Binding-site contacts:
Ligand atom C14 contacts residue LYS90 of chain 1.C at 3.8 Å.
Ligand atom C14 contacts residue ILE11 of chain 1.C at 3.8 Å (hydrophobic).
Ligand atom C18 contacts residue LEU84 of chain 1.C at 3.8 Å (hydrophobic).
Ligand atom C13 contacts residue HIS85 of chain 1.C at 3.6 Å.
Ligand atom C5 contacts residue LEU135 of chain 1.C at 3.6 Å (hydrophobic).
Ligand atom C20 contacts residue ASP87 of chain 1.C at 3.6 Å.
Ligand atom C14 contacts residue ASP87 of chain 1.C at 3.9 Å.
Ligand atom N15 contacts residue LYS90 of chain 1.C at 3.5 Å (salt-bridge).
Ligand atom O32 contacts residue LYS130 of chain 1.C at 3.8 Å.
Ligand atom C21 contacts residue ASP87 of chain 1.C at 3.9 Å.
Ligand atom C21 contacts residue GLN132 of chain 1.C at 3.7 Å.
Ligand atom C9 contacts residue LEU135 of chain 1.C at 3.6 Å (hydrophobic).
Ligand atom C19 contacts residue ILE11 of chain 1.C at 3.7 Å (hydrophobic).
Ligand atom N7 contacts residue LEU84 of chain 1.C at 3.4 Å (h-bond).
Ligand atom C27 contacts residue GLU13 of chain 1.C at 3.8 Å.
Ligand atom C17 contacts residue ILE11 of chain 1.C at 3.9 Å (hydrophobic).
Ligand atom C9 contacts residue ALA32 of chain 1.C at 3.6 Å (hydrophobic).
Ligand atom C12 contacts residue LEU84 of chain 1.C at 3.3 Å (hydrophobic).
Ligand atom N7 contacts residue LEU135 of chain 1.C at 3.5 Å.
Ligand atom C12 contacts residue HIS85 of chain 1.C at 3.7 Å.
Ligand atom C8 contacts residue GLU82 of chain 1.C at 3.2 Å.
Ligand atom C28 contacts residue GLU13 of chain 1.C at 3.6 Å.
Ligand atom C8 contacts residue LEU135 of chain 1.C at 3.6 Å (hydrophobic).
Ligand atom C2 contacts residue LEU135 of chain 1.C at 3.7 Å (hydrophobic).
Ligand atom C2 contacts residue ILE11 of chain 1.C at 3.6 Å (hydrophobic).
Ligand atom C8 contacts residue ALA32 of chain 1.C at 3.5 Å (hydrophobic).
Ligand atom C12 contacts residue GLN86 of chain 1.C at 3.6 Å.
Ligand atom C12 contacts residue ASP87 of chain 1.C at 3.8 Å.
Ligand atom C1 contacts residue LEU135 of chain 1.C at 3.7 Å (hydrophobic).
Ligand atom N11 contacts residue LEU84 of chain 1.C at 2.9 Å (h-bond).
Ligand atom C18 contacts residue PHE83 of chain 1.C at 3.6 Å (hydrophobic).
Ligand atom C20 contacts residue GLN132 of chain 1.C at 3.6 Å.
Ligand atom C29 contacts residue GLU13 of chain 1.C at 3.7 Å.
Ligand atom C30 contacts residue GLN132 of chain 1.C at 3.9 Å.
Ligand atom N15 contacts residue ILE11 of chain 1.C at 3.7 Å.
Ligand atom N6 contacts residue LEU135 of chain 1.C at 3.5 Å.
Ligand atom C3 contacts residue ILE11 of chain 1.C at 3.8 Å (hydrophobic).
Ligand atom C18 contacts residue HIS85 of chain 1.C at 3.5 Å.
Ligand atom C30 contacts residue GLU13 of chain 1.C at 3.8 Å.
Ligand atom BR1 contacts residue PHE81 of chain 1.C at 3.7 Å.

This small molecule binds to this protein.
Small molecule (SMILES): NC(=O)c1ccc(-c2ccc(-c3cc(NCc4cccnc4)n4ncc(Br)c4n3)cc2)cc1

Sequence of chain 1.C:
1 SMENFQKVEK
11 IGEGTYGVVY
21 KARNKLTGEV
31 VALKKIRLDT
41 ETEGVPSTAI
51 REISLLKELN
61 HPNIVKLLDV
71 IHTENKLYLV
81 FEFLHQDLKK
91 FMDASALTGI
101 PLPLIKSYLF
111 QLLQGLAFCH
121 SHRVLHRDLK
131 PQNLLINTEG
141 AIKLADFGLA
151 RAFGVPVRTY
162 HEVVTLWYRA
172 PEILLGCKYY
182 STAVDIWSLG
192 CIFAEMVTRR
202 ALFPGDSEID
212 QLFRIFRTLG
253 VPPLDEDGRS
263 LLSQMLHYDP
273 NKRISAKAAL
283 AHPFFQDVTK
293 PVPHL